Binding-site contacts:
Ligand atom O01 contacts residue ASN142 of chain 1.A at 3.3 Å.
Ligand atom O19 contacts residue GLU166 of chain 1.A at 3.4 Å (salt-bridge).
Ligand atom O01 contacts residue GLY143 of chain 1.A at 3.0 Å (h-bond).
Ligand atom F33 contacts residue MET49 of chain 1.A at 3.5 Å.
Ligand atom C23 contacts residue PHE140 of chain 1.A at 3.4 Å (hydrophobic).
Ligand atom O01 contacts residue CYS145 of chain 1.A at 3.0 Å (h-bond).
Ligand atom C16 contacts residue THR190 of chain 1.A at 3.7 Å.
Ligand atom F17 contacts residue ARG188 of chain 1.A at 3.3 Å.
Ligand atom C24 contacts residue PHE140 of chain 1.A at 3.5 Å (hydrophobic).
Ligand atom C23 contacts residue HIS163 of chain 1.A at 3.7 Å.
Ligand atom N06 contacts residue CYS145 of chain 1.A at 3.3 Å (h-bond).
Ligand atom C24 contacts residue LEU141 of chain 1.A at 3.5 Å (hydrophobic).
Ligand atom F35 contacts residue ASP187 of chain 1.A at 3.1 Å.
Ligand atom C02 contacts residue CYS145 of chain 1.A at 2.5 Å (hydrophobic).
Ligand atom F17 contacts residue THR190 of chain 1.A at 3.1 Å.
Ligand atom C13 contacts residue GLN189 of chain 1.A at 3.7 Å.
Ligand atom C11 contacts residue GLU166 of chain 1.A at 3.7 Å.
Ligand atom C03 contacts residue CYS145 of chain 1.A at 1.8 Å (hydrophobic).
Ligand atom F36 contacts residue MET49 of chain 1.A at 2.8 Å.
Ligand atom C28 contacts residue HIS41 of chain 1.A at 3.7 Å.
Ligand atom F17 contacts residue GLN192 of chain 1.A at 3.5 Å.
Ligand atom F17 contacts residue MET165 of chain 1.A at 3.2 Å.
Ligand atom F37 contacts residue TYR54 of chain 1.A at 3.7 Å.
Ligand atom F33 contacts residue HIS41 of chain 1.A at 3.2 Å.
Ligand atom C14 contacts residue GLN189 of chain 1.A at 3.7 Å.
Ligand atom C24 contacts residue ASN142 of chain 1.A at 3.6 Å.
Ligand atom C03 contacts residue HIS41 of chain 1.A at 3.1 Å.
Ligand atom C12 contacts residue GLU166 of chain 1.A at 3.5 Å.
Ligand atom C27 contacts residue HIS164 of chain 1.A at 3.1 Å.
Ligand atom C23 contacts residue GLU166 of chain 1.A at 3.7 Å.
Ligand atom F35 contacts residue ARG188 of chain 1.A at 3.1 Å.
Ligand atom CL04 contacts residue GLY143 of chain 1.A at 3.3 Å.
Ligand atom C18 contacts residue GLU166 of chain 1.A at 3.1 Å.
Ligand atom C27 contacts residue HIS41 of chain 1.A at 3.7 Å.
Ligand atom C15 contacts residue THR190 of chain 1.A at 3.5 Å.
Ligand atom CL04 contacts residue CYS145 of chain 1.A at 3.0 Å.
Ligand atom F37 contacts residue HIS41 of chain 1.A at 3.0 Å.
Ligand atom C25 contacts residue ASN142 of chain 1.A at 3.6 Å.
Ligand atom N22 contacts residue HIS163 of chain 1.A at 2.9 Å (h-bond).
Ligand atom C28 contacts residue HIS164 of chain 1.A at 3.7 Å.

This protein binds this small molecule.
Small molecule (SMILES): O=C(NCCc1cccc(F)c1)[C@@H](c1cccnc1)N(C(=O)C(Cl)Cl)c1ccc(S(F)(F)(F)(F)F)cc1

Sequence of chain 1.A:
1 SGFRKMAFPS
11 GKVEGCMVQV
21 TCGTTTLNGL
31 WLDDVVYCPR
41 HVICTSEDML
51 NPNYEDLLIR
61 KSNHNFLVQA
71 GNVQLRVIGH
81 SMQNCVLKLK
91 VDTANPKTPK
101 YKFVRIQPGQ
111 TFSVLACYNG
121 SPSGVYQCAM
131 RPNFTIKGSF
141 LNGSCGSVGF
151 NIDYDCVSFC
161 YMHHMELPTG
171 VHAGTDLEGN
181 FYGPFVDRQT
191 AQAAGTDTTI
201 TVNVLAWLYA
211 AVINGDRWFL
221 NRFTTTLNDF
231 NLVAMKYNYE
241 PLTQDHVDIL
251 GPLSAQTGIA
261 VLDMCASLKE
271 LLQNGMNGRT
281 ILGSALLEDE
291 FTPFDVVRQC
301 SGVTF